Sequence of chain 1.B:
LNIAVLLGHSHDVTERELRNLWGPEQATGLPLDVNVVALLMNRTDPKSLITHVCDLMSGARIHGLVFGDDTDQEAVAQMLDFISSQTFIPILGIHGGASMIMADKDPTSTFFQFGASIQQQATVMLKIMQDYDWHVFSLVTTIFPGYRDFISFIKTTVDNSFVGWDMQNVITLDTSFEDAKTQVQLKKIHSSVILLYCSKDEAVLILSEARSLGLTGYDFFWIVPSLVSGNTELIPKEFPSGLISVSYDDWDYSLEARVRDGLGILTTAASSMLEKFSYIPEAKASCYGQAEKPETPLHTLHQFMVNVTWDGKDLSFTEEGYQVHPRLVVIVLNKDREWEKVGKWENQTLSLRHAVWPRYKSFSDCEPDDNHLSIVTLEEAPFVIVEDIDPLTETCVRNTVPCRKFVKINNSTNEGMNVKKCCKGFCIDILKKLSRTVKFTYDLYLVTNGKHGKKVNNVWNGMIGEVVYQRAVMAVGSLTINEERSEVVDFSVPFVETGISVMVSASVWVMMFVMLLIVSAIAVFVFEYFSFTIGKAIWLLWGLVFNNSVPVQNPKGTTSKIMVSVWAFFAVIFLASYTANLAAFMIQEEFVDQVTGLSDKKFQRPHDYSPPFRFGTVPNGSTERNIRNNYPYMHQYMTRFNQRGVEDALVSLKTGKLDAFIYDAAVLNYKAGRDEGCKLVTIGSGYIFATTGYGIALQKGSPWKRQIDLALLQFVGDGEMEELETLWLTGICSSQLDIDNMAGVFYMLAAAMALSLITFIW

The protein below binds the small molecule below.
Small molecule (SMILES): CC(=O)N[C@@H]1[C@@H](O)[C@H](O)[C@@H](CO)O[C@H]1O

Binding-site contacts:
Ligand atom O3 contacts residue ASN444 of chain 1.B at 4.5 Å.
Ligand atom O3 contacts residue NAG1 of chain 1.T at 3.9 Å.
Ligand atom C8 contacts residue ASN444 of chain 1.B at 3.5 Å.
Ligand atom C1 contacts residue ASN444 of chain 1.B at 3.4 Å.
Ligand atom C5 contacts residue ASN443 of chain 1.B at 3.7 Å.
Ligand atom C3 contacts residue ASN443 of chain 1.B at 3.8 Å.
Ligand atom C1 contacts residue ASN443 of chain 1.B at 1.4 Å.
Ligand atom C2 contacts residue ASN444 of chain 1.B at 3.4 Å.
Ligand atom N2 contacts residue ASN443 of chain 1.B at 2.8 Å (h-bond).
Ligand atom C2 contacts residue NAG1 of chain 1.T at 4.4 Å.
Ligand atom O7 contacts residue ASN444 of chain 1.B at 4.5 Å.
Ligand atom C7 contacts residue ASN443 of chain 1.B at 3.2 Å.
Ligand atom N2 contacts residue ASN444 of chain 1.B at 2.5 Å (h-bond).
Ligand atom C3 contacts residue ASN444 of chain 1.B at 3.8 Å.
Ligand atom C4 contacts residue NAG1 of chain 1.T at 4.2 Å.
Ligand atom C8 contacts residue ASN443 of chain 1.B at 4.0 Å.
Ligand atom C2 contacts residue ASN443 of chain 1.B at 2.5 Å.
Ligand atom C3 contacts residue NAG1 of chain 1.T at 3.5 Å.
Ligand atom N2 contacts residue NAG1 of chain 1.T at 4.0 Å.
Ligand atom O7 contacts residue ILE442 of chain 1.B at 3.4 Å (h-bond).
Ligand atom C7 contacts residue ASN444 of chain 1.B at 3.4 Å.
Ligand atom C7 contacts residue ILE442 of chain 1.B at 4.4 Å (hydrophobic).
Ligand atom C4 contacts residue ASN443 of chain 1.B at 4.3 Å.
Ligand atom O4 contacts residue NAG1 of chain 1.T at 4.0 Å.
Ligand atom C8 contacts residue NAG1 of chain 1.T at 3.9 Å.
Ligand atom O5 contacts residue ASN443 of chain 1.B at 2.5 Å (h-bond).
Ligand atom O7 contacts residue ASN443 of chain 1.B at 3.3 Å (h-bond).